Sequence of chain 1.E:
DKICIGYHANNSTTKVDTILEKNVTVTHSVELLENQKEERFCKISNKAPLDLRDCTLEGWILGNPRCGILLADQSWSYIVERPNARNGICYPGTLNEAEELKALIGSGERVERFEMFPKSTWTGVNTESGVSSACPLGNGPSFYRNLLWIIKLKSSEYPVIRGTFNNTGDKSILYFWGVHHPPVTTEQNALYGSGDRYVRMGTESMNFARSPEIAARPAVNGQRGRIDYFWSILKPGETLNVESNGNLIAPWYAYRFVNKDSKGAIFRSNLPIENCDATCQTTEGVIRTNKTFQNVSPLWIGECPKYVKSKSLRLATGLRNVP

A small-molecule ligand and the protein it binds are described below.
Small molecule (SMILES): CC(=O)N[C@@H]1[C@@H](O)[C@H](O)[C@@H](CO)O[C@H]1O

Binding-site contacts:
Ligand atom C7 contacts residue ASN23 of chain 1.E at 3.5 Å.
Ligand atom C8 contacts residue ASN23 of chain 1.E at 3.8 Å.
Ligand atom C2 contacts residue ASN23 of chain 1.E at 2.5 Å.
Ligand atom O7 contacts residue ASN23 of chain 1.E at 4.4 Å.
Ligand atom O7 contacts residue LYS22 of chain 1.E at 4.4 Å.
Ligand atom C7 contacts residue LYS22 of chain 1.E at 4.5 Å.
Ligand atom C3 contacts residue ASN23 of chain 1.E at 3.8 Å.
Ligand atom N2 contacts residue ASN23 of chain 1.E at 2.9 Å (h-bond).
Ligand atom C8 contacts residue LYS22 of chain 1.E at 3.8 Å.
Ligand atom C1 contacts residue ASN23 of chain 1.E at 1.5 Å.
Ligand atom O5 contacts residue ASN23 of chain 1.E at 2.5 Å (h-bond).
Ligand atom C5 contacts residue ASN23 of chain 1.E at 3.7 Å.
Ligand atom C4 contacts residue ASN23 of chain 1.E at 4.3 Å.